The protein below binds the small molecule below.
Small molecule (SMILES): O=C1NC(=O)c2c1c1ccc[n+]3c1c1c2c2cc(O)ccc2n1[Os]31245(C#[O+])C3=C1C2C4=C35

Sequence of chain 1.A:
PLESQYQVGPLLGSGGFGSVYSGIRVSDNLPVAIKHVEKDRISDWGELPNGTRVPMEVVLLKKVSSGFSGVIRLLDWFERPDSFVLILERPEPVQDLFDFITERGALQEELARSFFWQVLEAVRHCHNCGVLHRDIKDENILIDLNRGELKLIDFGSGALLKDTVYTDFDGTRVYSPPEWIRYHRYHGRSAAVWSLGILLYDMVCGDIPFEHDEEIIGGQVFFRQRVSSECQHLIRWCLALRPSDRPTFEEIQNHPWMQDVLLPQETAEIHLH

Binding-site contacts:
Ligand atom C14 contacts residue ASP128 of chain 1.A at 3.5 Å.
Ligand atom O15 contacts residue LYS67 of chain 1.A at 2.5 Å (salt-bridge).
Ligand atom C26 contacts residue LYS67 of chain 1.A at 3.5 Å.
Ligand atom C28 contacts residue ILE185 of chain 1.A at 3.6 Å (hydrophobic).
Ligand atom O8 contacts residue LEU120 of chain 1.A at 3.3 Å.
Ligand atom O11 contacts residue LEU44 of chain 1.A at 3.5 Å.
Ligand atom C29 contacts residue ILE185 of chain 1.A at 3.6 Å (hydrophobic).
Ligand atom O9 contacts residue PRO123 of chain 1.A at 3.7 Å.
Ligand atom C1 contacts residue LEU174 of chain 1.A at 3.5 Å (hydrophobic).
Ligand atom C1 contacts residue ALA65 of chain 1.A at 3.5 Å (hydrophobic).
Ligand atom C23 contacts residue VAL52 of chain 1.A at 3.8 Å (hydrophobic).
Ligand atom O9 contacts residue GLU121 of chain 1.A at 3.4 Å (salt-bridge).
Ligand atom N20 contacts residue GLU121 of chain 1.A at 2.8 Å (salt-bridge).
Ligand atom C25 contacts residue ASP186 of chain 1.A at 3.6 Å.
Ligand atom O15 contacts residue ASP186 of chain 1.A at 3.3 Å.
Ligand atom C1 contacts residue GLU121 of chain 1.A at 3.5 Å.
Ligand atom C10 contacts residue VAL52 of chain 1.A at 3.8 Å (hydrophobic).
Ligand atom O9 contacts residue LEU174 of chain 1.A at 3.6 Å.
Ligand atom C23 contacts residue ILE185 of chain 1.A at 3.4 Å (hydrophobic).
Ligand atom C4 contacts residue LEU44 of chain 1.A at 3.8 Å (hydrophobic).
Ligand atom O8 contacts residue ILE104 of chain 1.A at 3.5 Å.
Ligand atom C2 contacts residue LEU174 of chain 1.A at 3.5 Å (hydrophobic).
Ligand atom C26 contacts residue ASP186 of chain 1.A at 3.7 Å.
Ligand atom O15 contacts residue GLU89 of chain 1.A at 3.6 Å (salt-bridge).
Ligand atom C12 contacts residue PHE49 of chain 1.A at 3.5 Å (hydrophobic).
Ligand atom N20 contacts residue ILE104 of chain 1.A at 3.7 Å.
Ligand atom C25 contacts residue PHE49 of chain 1.A at 3.6 Å (hydrophobic).
Ligand atom O11 contacts residue GLY45 of chain 1.A at 3.1 Å (h-bond).
Ligand atom C17 contacts residue ILE185 of chain 1.A at 3.8 Å (hydrophobic).
Ligand atom C31 contacts residue ALA65 of chain 1.A at 3.7 Å (hydrophobic).
Ligand atom C22 contacts residue ILE185 of chain 1.A at 3.5 Å (hydrophobic).
Ligand atom O9 contacts residue ARG122 of chain 1.A at 3.4 Å.
Ligand atom O11 contacts residue PHE49 of chain 1.A at 3.8 Å.
Ligand atom C3 contacts residue LEU174 of chain 1.A at 3.8 Å (hydrophobic).
Ligand atom O11 contacts residue VAL52 of chain 1.A at 3.2 Å.
Ligand atom C17 contacts residue GLU171 of chain 1.A at 3.6 Å.
Ligand atom C16 contacts residue GLU171 of chain 1.A at 3.5 Å.
Ligand atom N20 contacts residue ALA65 of chain 1.A at 3.4 Å.
Ligand atom N19 contacts residue ILE185 of chain 1.A at 3.5 Å.
Ligand atom C24 contacts residue PHE49 of chain 1.A at 3.6 Å (hydrophobic).